Sequence of chain 1.A:
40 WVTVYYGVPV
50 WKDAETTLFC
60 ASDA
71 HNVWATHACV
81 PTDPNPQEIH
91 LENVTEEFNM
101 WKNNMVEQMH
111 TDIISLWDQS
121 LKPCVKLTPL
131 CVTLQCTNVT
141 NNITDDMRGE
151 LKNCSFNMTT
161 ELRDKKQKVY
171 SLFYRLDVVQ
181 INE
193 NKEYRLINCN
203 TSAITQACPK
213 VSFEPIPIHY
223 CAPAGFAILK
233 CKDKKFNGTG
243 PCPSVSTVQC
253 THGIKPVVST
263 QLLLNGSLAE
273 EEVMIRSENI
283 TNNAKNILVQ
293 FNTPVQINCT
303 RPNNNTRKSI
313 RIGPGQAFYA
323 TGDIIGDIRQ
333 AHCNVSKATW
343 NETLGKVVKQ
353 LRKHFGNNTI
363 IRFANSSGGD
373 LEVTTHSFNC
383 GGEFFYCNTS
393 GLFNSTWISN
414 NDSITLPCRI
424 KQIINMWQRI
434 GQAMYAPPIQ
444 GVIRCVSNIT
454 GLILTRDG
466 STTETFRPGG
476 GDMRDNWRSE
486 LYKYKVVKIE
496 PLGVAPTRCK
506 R

This small molecule binds to this protein.
Small molecule (SMILES): CC(=O)N[C@@H]1[C@@H](O)[C@H](O)[C@@H](CO)O[C@H]1O

Binding-site contacts:
Ligand atom C6 contacts residue NAG2 of chain 1.P at 4.3 Å.
Ligand atom O4 contacts residue NAG2 of chain 1.P at 4.5 Å.
Ligand atom C7 contacts residue NAG1 of chain 1.P at 4.3 Å.
Ligand atom N2 contacts residue ASN367 of chain 1.A at 2.8 Å (h-bond).
Ligand atom C7 contacts residue SER368 of chain 1.A at 3.8 Å.
Ligand atom N2 contacts residue SER368 of chain 1.A at 3.1 Å (h-bond).
Ligand atom C3 contacts residue ASN367 of chain 1.A at 3.7 Å.
Ligand atom O7 contacts residue NAG1 of chain 1.P at 3.1 Å (h-bond).
Ligand atom C1 contacts residue SER368 of chain 1.A at 4.0 Å.
Ligand atom C8 contacts residue THR376 of chain 1.A at 4.0 Å.
Ligand atom O7 contacts residue ASN367 of chain 1.A at 4.1 Å.
Ligand atom C8 contacts residue SER369 of chain 1.A at 3.5 Å.
Ligand atom C7 contacts residue ASN367 of chain 1.A at 3.7 Å.
Ligand atom C1 contacts residue ASN367 of chain 1.A at 1.5 Å.
Ligand atom C5 contacts residue ASN367 of chain 1.A at 3.7 Å.
Ligand atom C2 contacts residue SER368 of chain 1.A at 4.1 Å.
Ligand atom C8 contacts residue SER368 of chain 1.A at 3.3 Å.
Ligand atom C4 contacts residue ASN367 of chain 1.A at 4.2 Å.
Ligand atom O5 contacts residue ASN367 of chain 1.A at 2.4 Å (h-bond).
Ligand atom C2 contacts residue ASN367 of chain 1.A at 2.5 Å.